Sequence of chain 1.B:
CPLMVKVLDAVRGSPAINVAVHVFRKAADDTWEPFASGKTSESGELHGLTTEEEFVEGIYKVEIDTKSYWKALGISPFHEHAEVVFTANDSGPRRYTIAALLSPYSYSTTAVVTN

Sequence of chain 2.A:
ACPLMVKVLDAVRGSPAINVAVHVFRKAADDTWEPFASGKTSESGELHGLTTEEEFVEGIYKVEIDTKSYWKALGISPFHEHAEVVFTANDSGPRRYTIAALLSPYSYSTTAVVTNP

Sequence of chain 1.A:
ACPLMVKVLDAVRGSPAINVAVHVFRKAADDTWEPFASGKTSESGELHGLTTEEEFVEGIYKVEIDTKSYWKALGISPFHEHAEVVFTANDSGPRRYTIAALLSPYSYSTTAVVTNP

This small molecule binds to this protein.
Small molecule (SMILES): O=C1C[C@@H](c2ccc(O)cc2)Oc2cc(O)cc(O)c21

Binding-site contacts:
Ligand atom C8 contacts residue LEU9 of chain 1.A at 3.5 Å (hydrophobic).
Ligand atom C2 contacts residue LYS7 of chain 1.A at 3.5 Å.
Ligand atom C13 contacts residue LEU102 of chain 2.A at 3.6 Å (hydrophobic).
Ligand atom O3 contacts residue SER109 of chain 1.A at 3.0 Å.
Ligand atom C14 contacts residue NAR1 of chain 2.G at 2.9 Å.
Ligand atom O3 contacts residue LEU102 of chain 2.A at 3.2 Å.
Ligand atom C3 contacts residue LYS7 of chain 2.A at 3.4 Å.
Ligand atom O2 contacts residue LEU9 of chain 1.A at 2.6 Å.
Ligand atom C13 contacts residue NAR1 of chain 2.G at 2.5 Å.
Ligand atom O2 contacts residue NAR1 of chain 2.G at 2.4 Å.
Ligand atom C6 contacts residue NAR1 of chain 2.G at 0.1 Å.
Ligand atom C14 contacts residue THR111 of chain 1.A at 3.4 Å.
Ligand atom C10 contacts residue NAR1 of chain 2.G at 1.2 Å.
Ligand atom O5 contacts residue LYS7 of chain 2.A at 3.2 Å (salt-bridge).
Ligand atom C3 contacts residue LYS7 of chain 1.A at 3.5 Å.
Ligand atom C2 contacts residue NAR1 of chain 2.G at 0.2 Å.
Ligand atom C1 contacts residue LEU9 of chain 2.A at 3.6 Å (hydrophobic).
Ligand atom O3 contacts residue SER107 of chain 1.B at 3.5 Å (h-bond).
Ligand atom C7 contacts residue LEU9 of chain 1.A at 3.0 Å (hydrophobic).
Ligand atom O1 contacts residue NAR1 of chain 2.G at 0.3 Å (h-bond).
Ligand atom C4 contacts residue NAR1 of chain 2.G at 0.2 Å.
Ligand atom C4 contacts residue LYS7 of chain 2.A at 3.6 Å.
Ligand atom C11 contacts residue NAR1 of chain 2.G at 0.3 Å.
Ligand atom C7 contacts residue NAR1 of chain 2.G at 1.5 Å.
Ligand atom C12 contacts residue LEU102 of chain 2.A at 3.4 Å (hydrophobic).
Ligand atom O5 contacts residue NAR1 of chain 2.G at 0.3 Å (h-bond).
Ligand atom C8 contacts residue NAR1 of chain 2.G at 2.0 Å.
Ligand atom O4 contacts residue LYS7 of chain 1.A at 3.0 Å (salt-bridge).
Ligand atom C3 contacts residue NAR1 of chain 2.G at 0.2 Å.
Ligand atom C15 contacts residue NAR1 of chain 2.G at 2.5 Å.
Ligand atom C13 contacts residue THR111 of chain 1.A at 3.0 Å.
Ligand atom O3 contacts residue THR111 of chain 1.A at 2.8 Å (h-bond).
Ligand atom O4 contacts residue NAR1 of chain 2.G at 0.3 Å (h-bond).
Ligand atom C7 contacts residue ALA100 of chain 2.A at 3.5 Å (hydrophobic).
Ligand atom C1 contacts residue NAR1 of chain 2.G at 0.1 Å.
Ligand atom O5 contacts residue LEU9 of chain 1.A at 3.6 Å.
Ligand atom O2 contacts residue ALA100 of chain 2.A at 3.4 Å.
Ligand atom C9 contacts residue NAR1 of chain 2.G at 1.0 Å.
Ligand atom C12 contacts residue NAR1 of chain 2.G at 1.5 Å.
Ligand atom C5 contacts residue NAR1 of chain 2.G at 0.1 Å.